This protein binds this small molecule.
Small molecule (SMILES): CC(=O)N[C@H]1[C@H](O[C@H]2[C@H](O)[C@@H](NC(C)=O)CO[C@@H]2CO)O[C@H](CO)[C@@H](O)[C@@H]1O

Binding-site contacts:
Ligand atom C5 contacts residue ASN284 of chain 1.C at 3.6 Å.
Ligand atom O5 contacts residue ASN284 of chain 1.C at 2.4 Å (h-bond).
Ligand atom C8 contacts residue VAL296 of chain 1.C at 3.8 Å (hydrophobic).
Ligand atom C2 contacts residue ASN284 of chain 1.C at 2.5 Å.
Ligand atom C3 contacts residue ASN284 of chain 1.C at 3.7 Å.
Ligand atom C8 contacts residue ASN295 of chain 1.C at 4.4 Å.
Ligand atom C8 contacts residue GLU69 of chain 1.D at 3.5 Å.
Ligand atom C8 contacts residue LYS298 of chain 1.C at 4.4 Å.
Ligand atom O6 contacts residue PRO283 of chain 1.C at 4.4 Å.
Ligand atom N2 contacts residue VAL296 of chain 1.C at 4.2 Å.
Ligand atom C1 contacts residue ASN297 of chain 1.C at 4.3 Å.
Ligand atom C4 contacts residue ASN284 of chain 1.C at 4.3 Å.
Ligand atom O3 contacts residue ASN284 of chain 1.C at 4.2 Å.
Ligand atom O6 contacts residue GLU69 of chain 1.D at 4.3 Å.
Ligand atom C1 contacts residue ASN284 of chain 1.C at 1.4 Å.
Ligand atom O7 contacts residue ASN284 of chain 1.C at 3.5 Å (h-bond).
Ligand atom C7 contacts residue ASN284 of chain 1.C at 3.6 Å.
Ligand atom C7 contacts residue VAL296 of chain 1.C at 4.2 Å (hydrophobic).
Ligand atom O6 contacts residue ASN297 of chain 1.C at 4.0 Å.
Ligand atom O5 contacts residue ASN297 of chain 1.C at 4.4 Å.
Ligand atom N2 contacts residue ASN284 of chain 1.C at 3.2 Å (h-bond).

Sequence of chain 1.D:
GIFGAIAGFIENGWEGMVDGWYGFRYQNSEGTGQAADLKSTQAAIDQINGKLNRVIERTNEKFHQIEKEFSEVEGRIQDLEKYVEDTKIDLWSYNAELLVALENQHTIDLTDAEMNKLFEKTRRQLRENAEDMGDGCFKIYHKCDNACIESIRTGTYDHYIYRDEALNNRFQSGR

Sequence of chain 1.C:
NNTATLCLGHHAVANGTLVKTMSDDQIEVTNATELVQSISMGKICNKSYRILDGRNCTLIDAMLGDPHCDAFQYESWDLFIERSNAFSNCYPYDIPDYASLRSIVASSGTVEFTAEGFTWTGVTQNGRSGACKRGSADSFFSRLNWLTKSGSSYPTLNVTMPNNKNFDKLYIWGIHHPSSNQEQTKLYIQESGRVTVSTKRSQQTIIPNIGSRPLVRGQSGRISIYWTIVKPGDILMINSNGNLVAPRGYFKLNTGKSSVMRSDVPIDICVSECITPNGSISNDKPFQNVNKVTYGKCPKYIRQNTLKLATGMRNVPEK